Sequence of chain 1.C:
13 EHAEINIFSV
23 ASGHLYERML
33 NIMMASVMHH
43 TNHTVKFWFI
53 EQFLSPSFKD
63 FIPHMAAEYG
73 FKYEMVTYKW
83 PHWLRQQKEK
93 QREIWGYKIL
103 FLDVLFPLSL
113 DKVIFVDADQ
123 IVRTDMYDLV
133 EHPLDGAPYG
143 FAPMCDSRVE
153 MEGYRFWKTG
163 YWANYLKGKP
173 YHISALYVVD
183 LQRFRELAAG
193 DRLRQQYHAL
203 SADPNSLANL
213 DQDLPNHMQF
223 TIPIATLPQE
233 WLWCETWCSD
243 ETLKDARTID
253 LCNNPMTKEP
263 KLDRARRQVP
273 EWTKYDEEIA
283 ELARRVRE

Binding-site contacts:
Ligand atom C1 contacts residue ASP242 of chain 1.C at 4.3 Å.
Ligand atom C1 contacts residue GLU152 of chain 1.C at 4.3 Å.
Ligand atom C3 contacts residue GLU152 of chain 1.C at 2.9 Å.
Ligand atom C2 contacts residue SER149 of chain 1.C at 3.7 Å.
Ligand atom C2 contacts residue VAL151 of chain 1.C at 4.4 Å (hydrophobic).
Ligand atom O3 contacts residue GLU152 of chain 1.C at 3.7 Å.
Ligand atom O1 contacts residue ARG150 of chain 1.C at 3.5 Å (salt-bridge).
Ligand atom C1 contacts residue ARG150 of chain 1.C at 3.3 Å.
Ligand atom O3 contacts residue ARG150 of chain 1.C at 3.7 Å.
Ligand atom C3 contacts residue SER149 of chain 1.C at 3.9 Å.
Ligand atom O3 contacts residue SER149 of chain 1.C at 3.2 Å (h-bond).
Ligand atom C1 contacts residue SER241 of chain 1.C at 4.3 Å.
Ligand atom O1 contacts residue SER241 of chain 1.C at 3.5 Å.
Ligand atom C2 contacts residue GLU152 of chain 1.C at 4.0 Å.
Ligand atom C2 contacts residue SER241 of chain 1.C at 3.8 Å.
Ligand atom O1 contacts residue ASP242 of chain 1.C at 2.9 Å (salt-bridge).
Ligand atom C3 contacts residue VAL151 of chain 1.C at 3.7 Å (hydrophobic).
Ligand atom C2 contacts residue ARG150 of chain 1.C at 3.8 Å.
Ligand atom O3 contacts residue VAL151 of chain 1.C at 2.9 Å (h-bond).
Ligand atom C3 contacts residue ARG150 of chain 1.C at 3.9 Å.

This protein binds this small molecule.
Small molecule (SMILES): OCCCO